Binding-site contacts:
Ligand atom C3 contacts residue ASN329 of chain 1.G at 3.9 Å.
Ligand atom C8 contacts residue MET290 of chain 1.G at 3.5 Å (hydrophobic).
Ligand atom C8 contacts residue CYS327 of chain 1.G at 3.3 Å (hydrophobic).
Ligand atom C8 contacts residue THR300 of chain 1.G at 4.1 Å.
Ligand atom O7 contacts residue GLY289 of chain 1.G at 3.6 Å.
Ligand atom C2 contacts residue ASN329 of chain 1.G at 2.6 Å.
Ligand atom C5 contacts residue ASN329 of chain 1.G at 3.7 Å.
Ligand atom O7 contacts residue CYS327 of chain 1.G at 4.3 Å.
Ligand atom C7 contacts residue MET290 of chain 1.G at 4.4 Å (hydrophobic).
Ligand atom O5 contacts residue ASN329 of chain 1.G at 2.4 Å (h-bond).
Ligand atom C4 contacts residue ASN329 of chain 1.G at 4.3 Å.
Ligand atom C1 contacts residue ASN329 of chain 1.G at 1.5 Å.
Ligand atom N2 contacts residue ASN329 of chain 1.G at 3.0 Å (h-bond).
Ligand atom C7 contacts residue CYS327 of chain 1.G at 4.2 Å (hydrophobic).
Ligand atom C7 contacts residue GLY289 of chain 1.G at 4.5 Å.
Ligand atom O7 contacts residue MET290 of chain 1.G at 4.0 Å.
Ligand atom O7 contacts residue ASN329 of chain 1.G at 3.7 Å.
Ligand atom C7 contacts residue ASN329 of chain 1.G at 3.7 Å.

The small molecule below binds the protein below.
Small molecule (SMILES): CC(=O)N[C@@H]1[C@@H](O)[C@H](O)[C@@H](CO)O[C@H]1O

Sequence of chain 1.G:
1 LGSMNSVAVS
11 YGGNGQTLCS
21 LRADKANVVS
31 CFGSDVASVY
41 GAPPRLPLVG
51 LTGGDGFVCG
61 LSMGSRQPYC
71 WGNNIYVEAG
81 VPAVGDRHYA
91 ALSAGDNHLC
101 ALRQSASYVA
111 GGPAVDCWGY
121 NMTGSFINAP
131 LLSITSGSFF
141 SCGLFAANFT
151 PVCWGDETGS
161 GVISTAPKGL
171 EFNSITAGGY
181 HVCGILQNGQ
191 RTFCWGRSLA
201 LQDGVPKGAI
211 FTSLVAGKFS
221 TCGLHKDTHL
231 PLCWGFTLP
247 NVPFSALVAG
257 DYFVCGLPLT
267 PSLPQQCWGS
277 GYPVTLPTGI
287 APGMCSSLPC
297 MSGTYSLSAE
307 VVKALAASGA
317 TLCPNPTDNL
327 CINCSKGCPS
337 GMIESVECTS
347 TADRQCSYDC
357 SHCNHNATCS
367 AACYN